Binding-site contacts:
Ligand atom O17 contacts residue MET85 of chain 1.B at 3.5 Å.
Ligand atom C30 contacts residue LYS15 of chain 1.B at 3.6 Å.
Ligand atom C5 contacts residue ASP149 of chain 1.B at 3.5 Å.
Ligand atom C1 contacts residue ASP135 of chain 1.B at 3.4 Å.
Ligand atom C27 contacts residue LEU13 of chain 1.B at 3.9 Å (hydrophobic).
Ligand atom C13 contacts residue LEU138 of chain 1.B at 3.9 Å (hydrophobic).
Ligand atom N2 contacts residue ASP135 of chain 1.B at 2.6 Å (salt-bridge).
Ligand atom C1 contacts residue ASP92 of chain 1.B at 3.6 Å.
Ligand atom C8 contacts residue PHE18 of chain 1.B at 3.8 Å (hydrophobic).
Ligand atom C5 contacts residue ASP135 of chain 1.B at 4.0 Å.
Ligand atom C16 contacts residue LEU138 of chain 1.B at 3.8 Å (hydrophobic).
Ligand atom C9 contacts residue VAL21 of chain 1.B at 4.0 Å (hydrophobic).
Ligand atom C16 contacts residue GLU86 of chain 1.B at 3.8 Å.
Ligand atom C29 contacts residue LYS15 of chain 1.B at 3.9 Å.
Ligand atom N18 contacts residue LEU88 of chain 1.B at 3.7 Å.
Ligand atom C3 contacts residue ASP135 of chain 1.B at 3.8 Å.
Ligand atom N18 contacts residue GLU86 of chain 1.B at 2.9 Å (salt-bridge).
Ligand atom C24 contacts residue LEU13 of chain 1.B at 3.8 Å (hydrophobic).
Ligand atom C15 contacts residue VAL21 of chain 1.B at 3.9 Å (hydrophobic).
Ligand atom N12 contacts residue LEU138 of chain 1.B at 3.8 Å.
Ligand atom N19 contacts residue GLU86 of chain 1.B at 3.6 Å (salt-bridge).
Ligand atom C21 contacts residue PHE286 of chain 1.B at 4.0 Å (hydrophobic).
Ligand atom C8 contacts residue ASP149 of chain 1.B at 3.8 Å.
Ligand atom C4 contacts residue ASP135 of chain 1.B at 4.0 Å.
Ligand atom C31 contacts residue GLY14 of chain 1.B at 3.8 Å.
Ligand atom O22 contacts residue LEU13 of chain 1.B at 3.7 Å.
Ligand atom C6 contacts residue ASP92 of chain 1.B at 3.9 Å.
Ligand atom C6 contacts residue ASP135 of chain 1.B at 3.1 Å.
Ligand atom C25 contacts residue VAL21 of chain 1.B at 3.9 Å (hydrophobic).
Ligand atom C29 contacts residue GLY14 of chain 1.B at 3.9 Å.
Ligand atom N19 contacts residue LEU88 of chain 1.B at 3.3 Å (h-bond).
Ligand atom N18 contacts residue ALA34 of chain 1.B at 4.0 Å.
Ligand atom C5 contacts residue ALA148 of chain 1.B at 4.0 Å (hydrophobic).
Ligand atom O22 contacts residue VAL21 of chain 1.B at 3.8 Å.
Ligand atom C21 contacts residue LEU88 of chain 1.B at 3.4 Å (hydrophobic).
Ligand atom C23 contacts residue VAL21 of chain 1.B at 3.7 Å (hydrophobic).
Ligand atom O17 contacts residue THR69 of chain 1.B at 3.6 Å.
Ligand atom C30 contacts residue GLY14 of chain 1.B at 3.7 Å.
Ligand atom N19 contacts residue ALA34 of chain 1.B at 3.7 Å.
Ligand atom C11 contacts residue VAL21 of chain 1.B at 4.0 Å (hydrophobic).

A protein and the small-molecule ligand that binds it are described below.
Small molecule (SMILES): C[C@@H]1C(=O)NN=C2COc3cc(-c4ccccc4)c(N(C)C4(C)CN(C)C4)cc3N21

Sequence of chain 1.B:
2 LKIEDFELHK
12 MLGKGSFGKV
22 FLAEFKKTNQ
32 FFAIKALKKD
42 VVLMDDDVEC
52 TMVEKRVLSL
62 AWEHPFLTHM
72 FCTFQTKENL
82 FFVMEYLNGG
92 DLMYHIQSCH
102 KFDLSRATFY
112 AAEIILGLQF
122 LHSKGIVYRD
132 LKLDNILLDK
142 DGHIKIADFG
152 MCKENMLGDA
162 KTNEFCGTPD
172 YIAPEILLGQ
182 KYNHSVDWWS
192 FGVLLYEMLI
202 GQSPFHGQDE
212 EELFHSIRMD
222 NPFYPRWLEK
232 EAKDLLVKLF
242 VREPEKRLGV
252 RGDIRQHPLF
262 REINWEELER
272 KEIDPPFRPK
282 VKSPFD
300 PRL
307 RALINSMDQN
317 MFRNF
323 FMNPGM